Sequence of chain 2.F:
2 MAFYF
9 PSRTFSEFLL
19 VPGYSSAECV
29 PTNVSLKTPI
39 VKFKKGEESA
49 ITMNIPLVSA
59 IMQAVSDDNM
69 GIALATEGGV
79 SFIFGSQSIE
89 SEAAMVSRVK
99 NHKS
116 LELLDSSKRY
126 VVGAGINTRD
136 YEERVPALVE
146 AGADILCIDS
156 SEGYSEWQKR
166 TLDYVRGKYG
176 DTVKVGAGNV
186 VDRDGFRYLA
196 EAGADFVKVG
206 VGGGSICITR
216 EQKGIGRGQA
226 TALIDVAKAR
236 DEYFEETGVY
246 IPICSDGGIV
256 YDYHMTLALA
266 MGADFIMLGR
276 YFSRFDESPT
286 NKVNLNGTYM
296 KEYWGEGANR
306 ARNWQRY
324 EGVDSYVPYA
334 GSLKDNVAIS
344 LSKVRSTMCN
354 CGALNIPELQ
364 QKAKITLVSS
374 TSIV

The small molecule below binds the protein below.
Small molecule (SMILES): O=c1[nH]cnc2c1ncn2[C@@H]1O[C@H](COP(=O)(O)O)[C@@H](O)[C@H]1O

Binding-site contacts:
Ligand atom C5' contacts residue GLN217 of chain 2.F at 3.6 Å.
Ligand atom N7 contacts residue GLY300 of chain 2.F at 3.6 Å.
Ligand atom N1 contacts residue THR214 of chain 2.F at 2.4 Å (h-bond).
Ligand atom C4 contacts residue ILE213 of chain 2.F at 3.3 Å (hydrophobic).
Ligand atom P contacts residue ARG275 of chain 2.F at 3.6 Å.
Ligand atom O3' contacts residue ASP251 of chain 2.F at 2.8 Å (salt-bridge).
Ligand atom C3' contacts residue ASP251 of chain 2.F at 3.7 Å.
Ligand atom N7 contacts residue GLU301 of chain 2.F at 3.0 Å (salt-bridge).
Ligand atom O6 contacts residue GLU301 of chain 2.F at 3.4 Å (salt-bridge).
Ligand atom O2P contacts residue GLY274 of chain 2.F at 2.8 Å (h-bond).
Ligand atom C8 contacts residue GLN217 of chain 2.F at 3.7 Å.
Ligand atom P contacts residue GLY274 of chain 2.F at 3.6 Å.
Ligand atom O2P contacts residue ARG275 of chain 2.F at 3.5 Å (salt-bridge).
Ligand atom O4' contacts residue GLN217 of chain 2.F at 3.3 Å (h-bond).
Ligand atom C2 contacts residue GLN217 of chain 2.F at 3.5 Å.
Ligand atom C5 contacts residue ILE213 of chain 2.F at 3.6 Å (hydrophobic).
Ligand atom C8 contacts residue MET60 of chain 2.F at 3.6 Å (hydrophobic).
Ligand atom N9 contacts residue ILE213 of chain 2.F at 3.6 Å.
Ligand atom O6 contacts residue GLY302 of chain 2.F at 2.8 Å (h-bond).
Ligand atom N9 contacts residue GLN217 of chain 2.F at 3.5 Å (h-bond).
Ligand atom O1P contacts residue GLY274 of chain 2.F at 3.5 Å.
Ligand atom C5 contacts residue GLN217 of chain 2.F at 3.7 Å.
Ligand atom O2' contacts residue ILE213 of chain 2.F at 3.5 Å.
Ligand atom O6 contacts residue GLY300 of chain 2.F at 3.4 Å.
Ligand atom N1 contacts residue GLN217 of chain 2.F at 3.5 Å.
Ligand atom N3 contacts residue GLN217 of chain 2.F at 3.6 Å.
Ligand atom O5' contacts residue GLY252 of chain 2.F at 3.1 Å.
Ligand atom N7 contacts residue MET60 of chain 2.F at 3.6 Å.
Ligand atom O3P contacts residue GLY253 of chain 2.F at 3.1 Å (h-bond).
Ligand atom C2 contacts residue THR214 of chain 2.F at 2.9 Å.
Ligand atom O1P contacts residue ARG275 of chain 2.F at 2.7 Å (salt-bridge).
Ligand atom O3' contacts residue ALA58 of chain 2.F at 3.2 Å.
Ligand atom C6 contacts residue THR214 of chain 2.F at 3.5 Å.
Ligand atom O1P contacts residue TYR298 of chain 2.F at 3.5 Å (h-bond).
Ligand atom C4 contacts residue GLN217 of chain 2.F at 3.5 Å.
Ligand atom O2' contacts residue ASP251 of chain 2.F at 2.4 Å (salt-bridge).
Ligand atom O2P contacts residue LEU273 of chain 2.F at 3.6 Å.
Ligand atom O3P contacts residue ARG275 of chain 2.F at 2.5 Å (salt-bridge).
Ligand atom N3 contacts residue ILE213 of chain 2.F at 3.6 Å.
Ligand atom C2' contacts residue ASP251 of chain 2.F at 3.7 Å.